Sequence of chain 2.A:
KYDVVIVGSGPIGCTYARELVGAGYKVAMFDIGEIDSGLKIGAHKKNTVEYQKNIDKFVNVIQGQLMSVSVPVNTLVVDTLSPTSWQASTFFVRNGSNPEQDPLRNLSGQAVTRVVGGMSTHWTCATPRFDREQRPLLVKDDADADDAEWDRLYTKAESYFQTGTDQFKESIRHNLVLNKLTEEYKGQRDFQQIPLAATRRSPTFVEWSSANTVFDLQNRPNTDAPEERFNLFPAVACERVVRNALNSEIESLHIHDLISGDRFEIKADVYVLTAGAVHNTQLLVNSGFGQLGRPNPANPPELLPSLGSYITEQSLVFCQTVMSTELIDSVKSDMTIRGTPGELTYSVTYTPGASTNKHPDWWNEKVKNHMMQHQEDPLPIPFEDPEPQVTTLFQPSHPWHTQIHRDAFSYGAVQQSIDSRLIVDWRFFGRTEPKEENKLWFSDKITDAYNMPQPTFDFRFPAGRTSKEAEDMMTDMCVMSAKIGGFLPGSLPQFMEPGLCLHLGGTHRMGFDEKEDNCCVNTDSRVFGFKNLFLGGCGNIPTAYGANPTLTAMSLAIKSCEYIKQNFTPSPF

The protein below binds the small molecule below.
Small molecule (SMILES): OC[C@H]1O[C@@H](O)[C@H](O)[C@@H](F)[C@@H]1O

Binding-site contacts:
Ligand atom C4 contacts residue GLN448 of chain 2.A at 4.0 Å.
Ligand atom C3 contacts residue ASN593 of chain 2.A at 3.7 Å.
Ligand atom C3 contacts residue ASP452 of chain 2.A at 4.2 Å.
Ligand atom O4 contacts residue ARG472 of chain 2.A at 3.3 Å.
Ligand atom O1 contacts residue HIS548 of chain 2.A at 3.4 Å (h-bond).
Ligand atom C1 contacts residue FDA1 of chain 2.B at 3.7 Å.
Ligand atom O1 contacts residue FDA1 of chain 2.B at 3.0 Å.
Ligand atom F3 contacts residue ASP452 of chain 2.A at 4.2 Å.
Ligand atom C6 contacts residue PHE454 of chain 2.A at 4.0 Å (hydrophobic).
Ligand atom O5 contacts residue FDA1 of chain 2.B at 3.6 Å.
Ligand atom F3 contacts residue ASN593 of chain 2.A at 3.2 Å.
Ligand atom O5 contacts residue CYS546 of chain 2.A at 3.8 Å.
Ligand atom C2 contacts residue FDA1 of chain 2.B at 3.0 Å.
Ligand atom C1 contacts residue HIS548 of chain 2.A at 3.5 Å.
Ligand atom O4 contacts residue THR169 of chain 2.A at 4.0 Å.
Ligand atom C5 contacts residue TYR456 of chain 2.A at 4.2 Å (hydrophobic).
Ligand atom O1 contacts residue CYS546 of chain 2.A at 2.7 Å (h-bond).
Ligand atom O2 contacts residue HIS548 of chain 2.A at 2.6 Å (h-bond).
Ligand atom O2 contacts residue FDA1 of chain 2.B at 3.0 Å.
Ligand atom C2 contacts residue HIS548 of chain 2.A at 3.5 Å.
Ligand atom C3 contacts residue FDA1 of chain 2.B at 4.0 Å.
Ligand atom C3 contacts residue GLN448 of chain 2.A at 3.5 Å.
Ligand atom C5 contacts residue ASP452 of chain 2.A at 3.9 Å.
Ligand atom O6 contacts residue TYR456 of chain 2.A at 2.5 Å (h-bond).
Ligand atom C2 contacts residue ASN593 of chain 2.A at 3.8 Å.
Ligand atom F3 contacts residue FDA1 of chain 2.B at 3.2 Å.
Ligand atom F3 contacts residue GLN448 of chain 2.A at 2.9 Å.
Ligand atom C6 contacts residue TYR456 of chain 2.A at 3.3 Å (hydrophobic).
Ligand atom C6 contacts residue ARG472 of chain 2.A at 3.9 Å.
Ligand atom C4 contacts residue THR169 of chain 2.A at 3.8 Å.
Ligand atom O4 contacts residue HIS450 of chain 2.A at 3.5 Å (h-bond).
Ligand atom F3 contacts residue THR169 of chain 2.A at 3.6 Å.
Ligand atom C6 contacts residue ASP452 of chain 2.A at 3.7 Å.
Ligand atom O6 contacts residue PHE454 of chain 2.A at 3.7 Å.
Ligand atom O4 contacts residue ASP452 of chain 2.A at 2.2 Å (salt-bridge).
Ligand atom C1 contacts residue CYS546 of chain 2.A at 3.3 Å (hydrophobic).
Ligand atom C3 contacts residue PHE474 of chain 2.A at 3.7 Å (hydrophobic).
Ligand atom O4 contacts residue GLN448 of chain 2.A at 3.3 Å (h-bond).
Ligand atom O2 contacts residue ASN593 of chain 2.A at 2.7 Å (h-bond).
Ligand atom C4 contacts residue ASP452 of chain 2.A at 3.0 Å.